Binding-site contacts:
Ligand atom N25 contacts residue ALA109 of chain 1.A at 2.9 Å (h-bond).
Ligand atom C9 contacts residue MET82 of chain 1.A at 3.6 Å (hydrophobic).
Ligand atom C7 contacts residue ASP170 of chain 1.A at 3.6 Å.
Ligand atom C11 contacts residue MET82 of chain 1.A at 3.5 Å (hydrophobic).
Ligand atom F18 contacts residue LEU143 of chain 1.A at 3.6 Å.
Ligand atom C10 contacts residue MET82 of chain 1.A at 3.5 Å (hydrophobic).
Ligand atom C4 contacts residue GLU78 of chain 1.A at 3.4 Å.
Ligand atom N25 contacts residue LEU159 of chain 1.A at 3.6 Å.
Ligand atom C33 contacts residue MET108 of chain 1.A at 3.5 Å (hydrophobic).
Ligand atom C33 contacts residue ALA109 of chain 1.A at 3.4 Å (hydrophobic).
Ligand atom F18 contacts residue LEU85 of chain 1.A at 3.3 Å.
Ligand atom N6 contacts residue ASP170 of chain 1.A at 3.5 Å (salt-bridge).
Ligand atom C26 contacts residue LEU159 of chain 1.A at 3.7 Å (hydrophobic).
Ligand atom C28 contacts residue ALA109 of chain 1.A at 3.4 Å (hydrophobic).
Ligand atom O8 contacts residue SER169 of chain 1.A at 3.7 Å.
Ligand atom C24 contacts residue GLU107 of chain 1.A at 3.3 Å.
Ligand atom C23 contacts residue ALA58 of chain 1.A at 3.6 Å (hydrophobic).
Ligand atom N27 contacts residue ALA109 of chain 1.A at 2.6 Å (h-bond).
Ligand atom C32 contacts residue GLY112 of chain 1.A at 3.5 Å.
Ligand atom F16 contacts residue HIS150 of chain 1.A at 3.4 Å.
Ligand atom C26 contacts residue ALA109 of chain 1.A at 3.4 Å (hydrophobic).
Ligand atom O8 contacts residue ASP170 of chain 1.A at 3.5 Å (salt-bridge).
Ligand atom C23 contacts residue LEU159 of chain 1.A at 3.6 Å (hydrophobic).
Ligand atom C24 contacts residue ALA109 of chain 1.A at 3.5 Å (hydrophobic).
Ligand atom O39 contacts residue VAL43 of chain 1.A at 3.4 Å.
Ligand atom N27 contacts residue MET108 of chain 1.A at 3.5 Å.
Ligand atom F17 contacts residue ILE168 of chain 1.A at 3.1 Å.
Ligand atom C3 contacts residue MET106 of chain 1.A at 3.4 Å (hydrophobic).
Ligand atom C24 contacts residue LEU159 of chain 1.A at 3.6 Å (hydrophobic).
Ligand atom C10 contacts residue GLU78 of chain 1.A at 3.6 Å.
Ligand atom C33 contacts residue GLY112 of chain 1.A at 3.3 Å.
Ligand atom N6 contacts residue GLU78 of chain 1.A at 3.3 Å (salt-bridge).
Ligand atom F16 contacts residue LEU143 of chain 1.A at 3.6 Å.
Ligand atom C28 contacts residue GLY112 of chain 1.A at 3.6 Å.
Ligand atom C2 contacts residue MET106 of chain 1.A at 3.4 Å (hydrophobic).
Ligand atom C22 contacts residue VAL91 of chain 1.A at 3.6 Å (hydrophobic).
Ligand atom C35 contacts residue LEU159 of chain 1.A at 3.7 Å (hydrophobic).
Ligand atom C9 contacts residue ASP170 of chain 1.A at 3.6 Å.
Ligand atom C14 contacts residue ASP170 of chain 1.A at 3.6 Å.
Ligand atom C1 contacts residue LYS60 of chain 1.A at 3.6 Å.

Sequence of chain 1.A:
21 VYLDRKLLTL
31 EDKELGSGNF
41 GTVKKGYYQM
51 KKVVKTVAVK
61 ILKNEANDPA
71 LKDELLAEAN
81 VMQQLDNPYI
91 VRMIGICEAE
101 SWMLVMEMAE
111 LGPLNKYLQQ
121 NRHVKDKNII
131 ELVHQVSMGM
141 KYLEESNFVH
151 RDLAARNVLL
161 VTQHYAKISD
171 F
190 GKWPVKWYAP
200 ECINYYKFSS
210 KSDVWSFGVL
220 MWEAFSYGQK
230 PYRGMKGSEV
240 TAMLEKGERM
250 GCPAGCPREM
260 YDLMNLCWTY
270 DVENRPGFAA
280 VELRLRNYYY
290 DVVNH

The protein below binds the small molecule below.
Small molecule (SMILES): Cc1ccc(NC(=O)c2cccc(C(F)(F)F)c2)cc1-c1cc2cnc(Nc3ccccc3)nc2n(C)c1=O